This protein binds this small molecule.
Small molecule (SMILES): O=C1c2ccccc2C(=O)c2c1cc(S(=O)(=O)N1CCC(C(=O)O)CC1)c(O)c2O

Sequence of chain 1.C:
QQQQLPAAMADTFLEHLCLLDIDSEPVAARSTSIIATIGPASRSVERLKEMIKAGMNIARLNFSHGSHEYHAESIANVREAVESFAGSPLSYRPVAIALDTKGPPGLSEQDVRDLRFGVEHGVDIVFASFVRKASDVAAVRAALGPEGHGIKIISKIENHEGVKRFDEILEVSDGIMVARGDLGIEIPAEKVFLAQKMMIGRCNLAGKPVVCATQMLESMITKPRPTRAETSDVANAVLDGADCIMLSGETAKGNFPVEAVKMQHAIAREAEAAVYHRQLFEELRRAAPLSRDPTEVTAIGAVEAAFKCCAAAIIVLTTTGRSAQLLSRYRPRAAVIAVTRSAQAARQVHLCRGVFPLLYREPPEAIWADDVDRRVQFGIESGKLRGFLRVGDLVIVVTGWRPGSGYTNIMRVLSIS

Binding-site contacts:
Ligand atom C14 contacts residue SER278 of chain 1.C at 3.5 Å.
Ligand atom O contacts residue LYS283 of chain 1.C at 3.9 Å.
Ligand atom O2 contacts residue THR64 of chain 1.C at 3.6 Å.
Ligand atom C1 contacts residue ALA282 of chain 1.C at 4.1 Å (hydrophobic).
Ligand atom C10 contacts residue PRO67 of chain 1.C at 3.9 Å (hydrophobic).
Ligand atom O5 contacts residue OXL1 of chain 1.Q at 3.3 Å.
Ligand atom O7 contacts residue SER278 of chain 1.C at 2.9 Å.
Ligand atom C2 contacts residue ASN89 of chain 1.C at 3.7 Å.
Ligand atom O1 contacts residue ASN89 of chain 1.C at 2.7 Å (h-bond).
Ligand atom O2 contacts residue ILE65 of chain 1.C at 3.7 Å.
Ligand atom O1 contacts residue ARG87 of chain 1.C at 3.6 Å (salt-bridge).
Ligand atom O2 contacts residue ASN89 of chain 1.C at 3.0 Å.
Ligand atom O contacts residue GLY279 of chain 1.C at 3.4 Å.
Ligand atom C9 contacts residue TYR97 of chain 1.C at 3.6 Å (hydrophobic).
Ligand atom C2 contacts residue HIS92 of chain 1.C at 4.1 Å.
Ligand atom S contacts residue ALA282 of chain 1.C at 4.0 Å.
Ligand atom C14 contacts residue ASN89 of chain 1.C at 3.8 Å.
Ligand atom O4 contacts residue HIS98 of chain 1.C at 3.9 Å.
Ligand atom S contacts residue GLY279 of chain 1.C at 3.7 Å.
Ligand atom C14 contacts residue ARG87 of chain 1.C at 3.7 Å.
Ligand atom O7 contacts residue ALA282 of chain 1.C at 3.2 Å.
Ligand atom O5 contacts residue MG1 of chain 1.S at 4.0 Å.
Ligand atom C1 contacts residue ASN89 of chain 1.C at 3.6 Å.
Ligand atom O7 contacts residue THR64 of chain 1.C at 3.9 Å.
Ligand atom C15 contacts residue ASN89 of chain 1.C at 3.6 Å.
Ligand atom O4 contacts residue HIS92 of chain 1.C at 3.7 Å.
Ligand atom C7 contacts residue PRO67 of chain 1.C at 4.0 Å (hydrophobic).
Ligand atom C5 contacts residue HIS92 of chain 1.C at 4.0 Å.
Ligand atom O1 contacts residue THR64 of chain 1.C at 3.4 Å.
Ligand atom C8 contacts residue TYR97 of chain 1.C at 3.4 Å (hydrophobic).
Ligand atom C7 contacts residue HIS92 of chain 1.C at 3.8 Å.
Ligand atom C12 contacts residue PRO67 of chain 1.C at 3.7 Å (hydrophobic).
Ligand atom O6 contacts residue THR244 of chain 1.C at 3.9 Å.
Ligand atom C15 contacts residue ARG87 of chain 1.C at 3.9 Å.
Ligand atom C1 contacts residue THR64 of chain 1.C at 3.9 Å.
Ligand atom O4 contacts residue ASN89 of chain 1.C at 3.9 Å.
Ligand atom C11 contacts residue PRO67 of chain 1.C at 3.7 Å (hydrophobic).
Ligand atom C contacts residue ALA282 of chain 1.C at 4.0 Å (hydrophobic).
Ligand atom O7 contacts residue GLY279 of chain 1.C at 3.0 Å (h-bond).
Ligand atom C6 contacts residue HIS92 of chain 1.C at 3.6 Å.